Sequence of chain 1.D:
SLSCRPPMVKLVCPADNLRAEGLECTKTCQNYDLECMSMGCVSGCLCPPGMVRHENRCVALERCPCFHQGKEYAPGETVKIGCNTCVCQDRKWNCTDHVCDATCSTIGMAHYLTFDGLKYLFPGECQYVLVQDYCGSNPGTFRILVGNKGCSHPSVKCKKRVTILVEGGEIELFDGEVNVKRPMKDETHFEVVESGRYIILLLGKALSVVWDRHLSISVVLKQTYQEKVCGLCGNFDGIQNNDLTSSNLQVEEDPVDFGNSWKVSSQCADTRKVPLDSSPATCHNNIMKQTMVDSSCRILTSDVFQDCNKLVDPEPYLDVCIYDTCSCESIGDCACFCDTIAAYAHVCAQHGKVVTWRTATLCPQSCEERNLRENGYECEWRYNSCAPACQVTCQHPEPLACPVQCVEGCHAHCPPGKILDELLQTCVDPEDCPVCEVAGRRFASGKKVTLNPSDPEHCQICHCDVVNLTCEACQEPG

Sequence of chain 1.AA:
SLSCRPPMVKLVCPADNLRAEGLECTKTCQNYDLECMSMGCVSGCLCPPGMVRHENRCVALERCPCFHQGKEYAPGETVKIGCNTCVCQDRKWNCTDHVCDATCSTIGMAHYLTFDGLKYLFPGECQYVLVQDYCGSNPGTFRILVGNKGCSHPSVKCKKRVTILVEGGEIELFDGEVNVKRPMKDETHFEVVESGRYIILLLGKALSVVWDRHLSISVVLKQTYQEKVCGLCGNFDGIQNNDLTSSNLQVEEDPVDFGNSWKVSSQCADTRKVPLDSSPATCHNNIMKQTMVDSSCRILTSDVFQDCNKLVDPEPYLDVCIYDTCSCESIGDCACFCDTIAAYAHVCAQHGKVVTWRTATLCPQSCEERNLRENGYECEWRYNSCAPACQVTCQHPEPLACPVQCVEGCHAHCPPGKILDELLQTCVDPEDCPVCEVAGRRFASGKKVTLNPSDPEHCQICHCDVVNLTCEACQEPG

Binding-site contacts:
Ligand atom O5 contacts residue ASN384 of chain 1.D at 2.3 Å (h-bond).
Ligand atom C5 contacts residue ASN384 of chain 1.D at 3.5 Å.
Ligand atom C6 contacts residue CYS386 of chain 1.D at 3.2 Å (hydrophobic).
Ligand atom C3 contacts residue ASN384 of chain 1.D at 3.9 Å.
Ligand atom C4 contacts residue ASN384 of chain 1.D at 4.2 Å.
Ligand atom O5 contacts residue ALA387 of chain 1.D at 4.4 Å.
Ligand atom C5 contacts residue CYS386 of chain 1.D at 4.3 Å (hydrophobic).
Ligand atom C6 contacts residue ASN384 of chain 1.D at 4.1 Å.
Ligand atom C1 contacts residue ASN384 of chain 1.D at 1.4 Å.
Ligand atom C8 contacts residue ASN384 of chain 1.D at 4.4 Å.
Ligand atom O7 contacts residue ASN384 of chain 1.D at 3.4 Å (h-bond).
Ligand atom O6 contacts residue CYS386 of chain 1.D at 3.4 Å (h-bond).
Ligand atom O5 contacts residue CYS386 of chain 1.D at 4.4 Å.
Ligand atom O6 contacts residue ALA387 of chain 1.D at 3.7 Å.
Ligand atom C7 contacts residue ASN384 of chain 1.D at 3.3 Å.
Ligand atom O6 contacts residue PRO388 of chain 1.D at 3.5 Å.
Ligand atom C8 contacts residue LEU372 of chain 1.AA at 3.9 Å (hydrophobic).
Ligand atom C6 contacts residue ALA387 of chain 1.D at 4.3 Å (hydrophobic).
Ligand atom N2 contacts residue ASN384 of chain 1.D at 3.0 Å (h-bond).
Ligand atom C2 contacts residue ASN384 of chain 1.D at 2.5 Å.

A protein and the small-molecule ligand that binds it are described below.
Small molecule (SMILES): CC(=O)N[C@@H]1[C@@H](O)[C@H](O)[C@@H](CO)O[C@H]1O